Sequence of chain 1.B:
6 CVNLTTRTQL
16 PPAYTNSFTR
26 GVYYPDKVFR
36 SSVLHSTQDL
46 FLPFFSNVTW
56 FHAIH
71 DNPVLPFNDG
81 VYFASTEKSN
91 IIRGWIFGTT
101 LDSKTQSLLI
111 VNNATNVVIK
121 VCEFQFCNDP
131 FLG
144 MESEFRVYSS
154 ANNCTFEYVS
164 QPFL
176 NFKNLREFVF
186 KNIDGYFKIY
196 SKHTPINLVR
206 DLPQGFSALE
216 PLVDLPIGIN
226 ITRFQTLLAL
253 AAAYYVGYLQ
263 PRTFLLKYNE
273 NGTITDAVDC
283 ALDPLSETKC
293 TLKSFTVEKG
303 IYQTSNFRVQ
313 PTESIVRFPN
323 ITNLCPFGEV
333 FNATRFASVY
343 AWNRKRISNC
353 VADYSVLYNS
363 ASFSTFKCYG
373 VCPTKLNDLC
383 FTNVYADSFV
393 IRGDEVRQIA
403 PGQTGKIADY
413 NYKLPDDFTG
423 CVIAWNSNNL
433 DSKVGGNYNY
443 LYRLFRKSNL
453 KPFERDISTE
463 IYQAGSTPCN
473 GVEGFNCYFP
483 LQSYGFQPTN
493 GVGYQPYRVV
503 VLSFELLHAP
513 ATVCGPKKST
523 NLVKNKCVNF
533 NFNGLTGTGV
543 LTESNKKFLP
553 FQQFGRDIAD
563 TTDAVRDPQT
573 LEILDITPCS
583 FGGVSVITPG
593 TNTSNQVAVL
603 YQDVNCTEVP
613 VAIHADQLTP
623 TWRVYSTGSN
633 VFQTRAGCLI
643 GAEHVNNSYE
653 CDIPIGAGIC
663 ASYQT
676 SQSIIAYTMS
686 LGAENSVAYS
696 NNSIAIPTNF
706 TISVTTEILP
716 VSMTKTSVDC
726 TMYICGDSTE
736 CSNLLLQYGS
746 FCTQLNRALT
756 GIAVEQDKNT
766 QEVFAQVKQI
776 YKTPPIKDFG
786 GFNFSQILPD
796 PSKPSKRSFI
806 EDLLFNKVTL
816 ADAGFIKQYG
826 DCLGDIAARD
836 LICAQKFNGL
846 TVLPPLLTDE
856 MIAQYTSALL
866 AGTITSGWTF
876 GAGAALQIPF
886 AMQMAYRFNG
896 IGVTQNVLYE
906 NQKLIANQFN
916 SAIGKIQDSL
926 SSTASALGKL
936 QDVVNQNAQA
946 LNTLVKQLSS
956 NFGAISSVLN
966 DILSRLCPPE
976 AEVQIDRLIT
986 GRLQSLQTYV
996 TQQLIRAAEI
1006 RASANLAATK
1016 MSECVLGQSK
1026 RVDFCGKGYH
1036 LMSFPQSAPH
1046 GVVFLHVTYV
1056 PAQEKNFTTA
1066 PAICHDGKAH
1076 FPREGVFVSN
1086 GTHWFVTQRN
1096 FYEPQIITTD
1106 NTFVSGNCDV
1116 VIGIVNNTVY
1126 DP

A protein and the small-molecule ligand that binds it are described below.
Small molecule (SMILES): CC(=O)N[C@@H]1[C@@H](O)[C@H](O)[C@@H](CO)O[C@H]1O

Binding-site contacts:
Ligand atom C2 contacts residue ASN322 of chain 1.B at 2.5 Å.
Ligand atom C7 contacts residue ASN322 of chain 1.B at 3.3 Å.
Ligand atom O5 contacts residue GLN571 of chain 1.B at 4.1 Å.
Ligand atom C4 contacts residue ASN322 of chain 1.B at 4.1 Å.
Ligand atom O6 contacts residue ASN322 of chain 1.B at 4.3 Å.
Ligand atom C3 contacts residue ASN322 of chain 1.B at 3.8 Å.
Ligand atom N2 contacts residue GLN571 of chain 1.B at 4.0 Å.
Ligand atom O5 contacts residue ASN322 of chain 1.B at 2.2 Å (h-bond).
Ligand atom C5 contacts residue ASN322 of chain 1.B at 3.6 Å.
Ligand atom C1 contacts residue ASN322 of chain 1.B at 1.4 Å.
Ligand atom O7 contacts residue ASN322 of chain 1.B at 3.6 Å.
Ligand atom N2 contacts residue ASN322 of chain 1.B at 3.1 Å (h-bond).
Ligand atom C8 contacts residue ASN322 of chain 1.B at 3.8 Å.
Ligand atom C2 contacts residue GLN571 of chain 1.B at 4.4 Å.
Ligand atom O6 contacts residue GLN571 of chain 1.B at 3.8 Å.